This protein binds this small molecule.
Small molecule (SMILES): CC(=O)N[C@@H]1[C@@H](O)[C@H](O)[C@@H](CO)O[C@H]1O

Sequence of chain 1.B:
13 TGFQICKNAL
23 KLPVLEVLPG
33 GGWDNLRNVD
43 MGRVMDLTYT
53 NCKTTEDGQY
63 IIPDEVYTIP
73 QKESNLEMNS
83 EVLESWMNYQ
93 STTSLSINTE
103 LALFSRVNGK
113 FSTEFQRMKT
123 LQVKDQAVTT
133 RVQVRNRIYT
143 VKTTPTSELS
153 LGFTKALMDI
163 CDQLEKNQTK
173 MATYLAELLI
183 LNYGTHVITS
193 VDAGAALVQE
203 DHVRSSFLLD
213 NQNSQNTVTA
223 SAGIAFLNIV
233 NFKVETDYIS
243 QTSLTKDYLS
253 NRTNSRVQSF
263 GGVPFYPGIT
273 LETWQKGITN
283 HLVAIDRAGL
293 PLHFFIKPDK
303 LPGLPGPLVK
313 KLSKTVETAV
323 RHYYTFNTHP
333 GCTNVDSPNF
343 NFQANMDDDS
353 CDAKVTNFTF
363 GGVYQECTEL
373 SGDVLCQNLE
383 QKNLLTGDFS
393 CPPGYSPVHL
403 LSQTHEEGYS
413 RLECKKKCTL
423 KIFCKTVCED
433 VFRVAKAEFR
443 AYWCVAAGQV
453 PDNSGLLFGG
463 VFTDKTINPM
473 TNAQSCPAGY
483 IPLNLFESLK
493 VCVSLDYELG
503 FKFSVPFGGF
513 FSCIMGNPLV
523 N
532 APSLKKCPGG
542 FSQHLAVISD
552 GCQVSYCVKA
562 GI

Binding-site contacts:
Ligand atom C1 contacts residue SER207 of chain 1.B at 4.1 Å.
Ligand atom O3 contacts residue SER207 of chain 1.B at 3.9 Å.
Ligand atom O5 contacts residue ASN253 of chain 1.B at 2.4 Å (h-bond).
Ligand atom N2 contacts residue ASN253 of chain 1.B at 2.9 Å (h-bond).
Ligand atom O5 contacts residue LEU251 of chain 1.B at 4.3 Å.
Ligand atom C2 contacts residue ASN253 of chain 1.B at 2.5 Å.
Ligand atom C3 contacts residue ASN253 of chain 1.B at 3.8 Å.
Ligand atom C3 contacts residue SER207 of chain 1.B at 4.1 Å.
Ligand atom C1 contacts residue ASN253 of chain 1.B at 1.4 Å.
Ligand atom C5 contacts residue ASN253 of chain 1.B at 3.6 Å.
Ligand atom C6 contacts residue LEU251 of chain 1.B at 3.7 Å (hydrophobic).
Ligand atom N2 contacts residue VAL205 of chain 1.B at 4.1 Å.
Ligand atom O6 contacts residue LEU251 of chain 1.B at 3.8 Å.
Ligand atom C2 contacts residue SER207 of chain 1.B at 3.2 Å.
Ligand atom O7 contacts residue ASN253 of chain 1.B at 3.7 Å.
Ligand atom C8 contacts residue VAL205 of chain 1.B at 3.6 Å (hydrophobic).
Ligand atom C4 contacts residue ASN253 of chain 1.B at 4.2 Å.
Ligand atom C8 contacts residue THR255 of chain 1.B at 4.5 Å.
Ligand atom C7 contacts residue ASN253 of chain 1.B at 3.5 Å.
Ligand atom N2 contacts residue SER207 of chain 1.B at 3.4 Å (h-bond).
Ligand atom C7 contacts residue VAL205 of chain 1.B at 4.4 Å (hydrophobic).